This small molecule binds to this protein.
Small molecule (SMILES): CC(C)CCC[C@@H](C)[C@H]1CC[C@H]2[C@@H]3CC=C4C[C@@H](OC(=O)CCC(=O)O)CC[C@]4(C)[C@H]3CC[C@]12C

Sequence of chain 1.B:
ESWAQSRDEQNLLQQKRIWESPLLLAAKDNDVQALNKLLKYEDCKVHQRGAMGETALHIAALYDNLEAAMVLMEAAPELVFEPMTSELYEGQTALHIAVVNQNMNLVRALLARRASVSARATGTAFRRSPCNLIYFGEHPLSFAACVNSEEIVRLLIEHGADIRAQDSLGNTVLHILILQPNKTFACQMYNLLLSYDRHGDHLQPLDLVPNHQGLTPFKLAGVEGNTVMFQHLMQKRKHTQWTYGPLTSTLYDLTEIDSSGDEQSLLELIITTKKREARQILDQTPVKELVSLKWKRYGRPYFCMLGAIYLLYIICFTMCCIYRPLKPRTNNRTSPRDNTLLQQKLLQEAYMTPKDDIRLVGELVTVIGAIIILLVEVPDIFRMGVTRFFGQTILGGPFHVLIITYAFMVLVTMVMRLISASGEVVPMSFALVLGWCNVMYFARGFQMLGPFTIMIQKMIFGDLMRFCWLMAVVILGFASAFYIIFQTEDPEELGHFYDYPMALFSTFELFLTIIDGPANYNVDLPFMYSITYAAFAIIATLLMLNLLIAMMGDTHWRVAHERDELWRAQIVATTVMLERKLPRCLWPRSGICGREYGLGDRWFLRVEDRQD

Binding-site contacts:
Ligand atom OAW contacts residue ILE482 of chain 1.B at 3.4 Å.
Ligand atom CAX contacts residue GLN483 of chain 1.B at 3.9 Å.
Ligand atom CAN contacts residue VAL459 of chain 1.B at 3.9 Å (hydrophobic).
Ligand atom CAQ contacts residue ILE565 of chain 1.C at 3.2 Å (hydrophobic).
Ligand atom CAO contacts residue ALA561 of chain 1.C at 3.8 Å (hydrophobic).
Ligand atom CAA contacts residue PHE456 of chain 1.B at 3.7 Å (hydrophobic).
Ligand atom CAB contacts residue THR558 of chain 1.C at 3.8 Å.
Ligand atom CAL contacts residue ILE480 of chain 1.B at 3.9 Å (hydrophobic).
Ligand atom CAX contacts residue THR479 of chain 1.B at 3.7 Å.
Ligand atom OAG contacts residue THR479 of chain 1.B at 3.3 Å.
Ligand atom OAF contacts residue PHE425 of chain 1.B at 3.7 Å.
Ligand atom CAY contacts residue PHE425 of chain 1.B at 3.4 Å (hydrophobic).
Ligand atom OAF contacts residue GLN596 of chain 1.B at 3.0 Å (h-bond).
Ligand atom CAB contacts residue ILE557 of chain 1.C at 3.6 Å (hydrophobic).
Ligand atom OAH contacts residue GLN596 of chain 1.B at 3.9 Å.
Ligand atom OAG contacts residue PHE425 of chain 1.B at 3.0 Å.
Ligand atom CAJ contacts residue PHE456 of chain 1.B at 3.8 Å (hydrophobic).
Ligand atom CAM contacts residue GLN483 of chain 1.B at 3.5 Å.
Ligand atom CAM contacts residue PHE425 of chain 1.B at 3.5 Å (hydrophobic).
Ligand atom CAR contacts residue PRO424 of chain 1.B at 3.9 Å (hydrophobic).
Ligand atom CAL contacts residue GLN483 of chain 1.B at 3.0 Å.
Ligand atom CAN contacts residue PHE456 of chain 1.B at 3.5 Å (hydrophobic).
Ligand atom CBF contacts residue LEU428 of chain 1.B at 3.8 Å (hydrophobic).
Ligand atom CAP contacts residue VAL459 of chain 1.B at 3.3 Å (hydrophobic).
Ligand atom OAF contacts residue ARG470 of chain 1.B at 2.8 Å (salt-bridge).
Ligand atom CAK contacts residue CYS463 of chain 1.B at 3.5 Å (hydrophobic).
Ligand atom CAQ contacts residue VAL459 of chain 1.B at 3.6 Å (hydrophobic).
Ligand atom CAC contacts residue LEU460 of chain 1.B at 3.7 Å (hydrophobic).
Ligand atom CAD contacts residue ILE486 of chain 1.B at 3.1 Å (hydrophobic).
Ligand atom CAA contacts residue VAL459 of chain 1.B at 3.8 Å (hydrophobic).
Ligand atom CAL contacts residue THR479 of chain 1.B at 3.2 Å.
Ligand atom OAH contacts residue THR479 of chain 1.B at 3.2 Å.
Ligand atom CAX contacts residue GLN596 of chain 1.B at 3.5 Å.
Ligand atom CAA contacts residue SER455 of chain 1.B at 3.2 Å.
Ligand atom CAA contacts residue THR558 of chain 1.C at 3.7 Å.
Ligand atom CAY contacts residue THR479 of chain 1.B at 3.9 Å.
Ligand atom OAH contacts residue ILE480 of chain 1.B at 3.4 Å (h-bond).
Ligand atom CAB contacts residue PHE456 of chain 1.B at 3.7 Å (hydrophobic).
Ligand atom CBE contacts residue LEU460 of chain 1.B at 3.8 Å (hydrophobic).
Ligand atom CAV contacts residue ILE482 of chain 1.B at 3.4 Å (hydrophobic).

Sequence of chain 1.C:
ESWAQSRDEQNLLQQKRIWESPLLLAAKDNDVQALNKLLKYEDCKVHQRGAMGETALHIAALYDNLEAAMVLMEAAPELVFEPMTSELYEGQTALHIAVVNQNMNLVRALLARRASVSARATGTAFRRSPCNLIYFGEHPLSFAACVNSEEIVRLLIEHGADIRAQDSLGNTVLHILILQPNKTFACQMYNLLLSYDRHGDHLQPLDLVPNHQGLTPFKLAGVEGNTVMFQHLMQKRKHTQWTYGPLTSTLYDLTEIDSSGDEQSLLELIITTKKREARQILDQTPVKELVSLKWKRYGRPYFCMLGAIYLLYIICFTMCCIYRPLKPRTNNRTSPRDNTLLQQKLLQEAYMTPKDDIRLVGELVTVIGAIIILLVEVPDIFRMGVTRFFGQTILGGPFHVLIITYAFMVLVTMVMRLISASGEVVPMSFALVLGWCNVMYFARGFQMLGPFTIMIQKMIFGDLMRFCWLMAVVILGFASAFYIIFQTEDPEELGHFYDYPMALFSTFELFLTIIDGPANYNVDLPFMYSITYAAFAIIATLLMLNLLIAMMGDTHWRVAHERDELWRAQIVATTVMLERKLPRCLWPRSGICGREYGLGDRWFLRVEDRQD